Binding-site contacts:
Ligand atom C4 contacts residue LEU121 of chain 1.A at 3.9 Å (hydrophobic).
Ligand atom C3 contacts residue LEU121 of chain 1.A at 4.1 Å (hydrophobic).
Ligand atom C3 contacts residue ASN122 of chain 1.A at 3.9 Å.
Ligand atom C1 contacts residue ASN122 of chain 1.A at 4.3 Å.
Ligand atom OH contacts residue LEU121 of chain 1.A at 3.1 Å (h-bond).
Ligand atom OH contacts residue PHE120 of chain 1.A at 3.9 Å.

Sequence of chain 1.A:
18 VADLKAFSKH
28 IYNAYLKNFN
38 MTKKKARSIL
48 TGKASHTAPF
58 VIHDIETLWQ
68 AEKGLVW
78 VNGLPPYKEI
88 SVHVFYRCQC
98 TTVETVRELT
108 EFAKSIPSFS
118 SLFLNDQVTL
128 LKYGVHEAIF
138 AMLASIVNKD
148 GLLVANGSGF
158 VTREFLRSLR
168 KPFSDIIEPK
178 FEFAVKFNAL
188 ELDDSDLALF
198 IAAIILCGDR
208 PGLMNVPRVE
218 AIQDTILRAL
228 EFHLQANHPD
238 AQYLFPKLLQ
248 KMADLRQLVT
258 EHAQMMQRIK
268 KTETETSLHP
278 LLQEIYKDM

This protein binds this small molecule.
Small molecule (SMILES): CCCCO